Binding-site contacts:
Ligand atom O3P contacts residue ASN285 of chain 1.A at 3.8 Å.
Ligand atom P2' contacts residue THR280 of chain 1.A at 3.6 Å.
Ligand atom C8 contacts residue GLY279 of chain 1.A at 3.1 Å.
Ligand atom O1A contacts residue PRO278 of chain 1.A at 3.3 Å.
Ligand atom O1P contacts residue THR280 of chain 1.A at 2.5 Å (h-bond).
Ligand atom O2A contacts residue ILE207 of chain 1.A at 3.2 Å (h-bond).
Ligand atom C2 contacts residue LEU211 of chain 1.A at 3.8 Å (hydrophobic).
Ligand atom C2 contacts residue ASN285 of chain 1.A at 3.7 Å.
Ligand atom O1B contacts residue SER205 of chain 1.A at 3.4 Å (h-bond).
Ligand atom N7 contacts residue ASN289 of chain 1.A at 3.1 Å (h-bond).
Ligand atom O2A contacts residue SER205 of chain 1.A at 3.1 Å.
Ligand atom C8 contacts residue ILE207 of chain 1.A at 3.6 Å (hydrophobic).
Ligand atom N7 contacts residue ASN285 of chain 1.A at 3.7 Å.
Ligand atom O1A contacts residue GLY279 of chain 1.A at 2.8 Å (h-bond).
Ligand atom C4 contacts residue ASN285 of chain 1.A at 3.6 Å.
Ligand atom O2P contacts residue THR281 of chain 1.A at 2.8 Å (h-bond).
Ligand atom C6 contacts residue ASN285 of chain 1.A at 3.4 Å.
Ligand atom C4 contacts residue LEU211 of chain 1.A at 3.5 Å (hydrophobic).
Ligand atom O5' contacts residue ILE207 of chain 1.A at 3.8 Å.
Ligand atom C5' contacts residue GLY279 of chain 1.A at 3.4 Å.
Ligand atom N6 contacts residue VAL260 of chain 1.A at 3.8 Å.
Ligand atom N3 contacts residue ASN285 of chain 1.A at 3.7 Å.
Ligand atom O2P contacts residue THR280 of chain 1.A at 3.5 Å (h-bond).
Ligand atom N6 contacts residue ASN288 of chain 1.A at 2.9 Å (h-bond).
Ligand atom O1P contacts residue ASN285 of chain 1.A at 2.8 Å (h-bond).
Ligand atom O3B contacts residue SER205 of chain 1.A at 3.6 Å.
Ligand atom N6 contacts residue ASN285 of chain 1.A at 3.5 Å (h-bond).
Ligand atom O1B contacts residue GLY208 of chain 1.A at 3.3 Å.
Ligand atom O2A contacts residue GLY208 of chain 1.A at 3.0 Å (h-bond).
Ligand atom O4' contacts residue LEU211 of chain 1.A at 3.2 Å.
Ligand atom C1' contacts residue LEU211 of chain 1.A at 3.6 Å (hydrophobic).
Ligand atom O5' contacts residue GLY208 of chain 1.A at 3.5 Å.
Ligand atom O2A contacts residue PRO206 of chain 1.A at 3.4 Å (h-bond).
Ligand atom N3 contacts residue LEU211 of chain 1.A at 3.3 Å.
Ligand atom N7 contacts residue ILE207 of chain 1.A at 3.6 Å.
Ligand atom N1 contacts residue ASN285 of chain 1.A at 3.6 Å.
Ligand atom N9 contacts residue LEU211 of chain 1.A at 3.7 Å.
Ligand atom N6 contacts residue ASN289 of chain 1.A at 3.1 Å (h-bond).
Ligand atom O3A contacts residue SER205 of chain 1.A at 3.7 Å.
Ligand atom C5 contacts residue ASN285 of chain 1.A at 3.6 Å.

Sequence of chain 1.A:
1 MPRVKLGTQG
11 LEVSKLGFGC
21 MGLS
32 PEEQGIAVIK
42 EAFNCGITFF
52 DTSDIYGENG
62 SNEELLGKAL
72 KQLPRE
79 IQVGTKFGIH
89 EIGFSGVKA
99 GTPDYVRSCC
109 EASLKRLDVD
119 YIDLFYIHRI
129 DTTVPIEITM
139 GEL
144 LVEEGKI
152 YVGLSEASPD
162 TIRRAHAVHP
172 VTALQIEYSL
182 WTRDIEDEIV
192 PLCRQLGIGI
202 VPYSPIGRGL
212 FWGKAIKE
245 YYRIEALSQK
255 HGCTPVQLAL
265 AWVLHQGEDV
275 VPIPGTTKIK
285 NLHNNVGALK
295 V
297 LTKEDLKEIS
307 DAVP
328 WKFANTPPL

This small molecule binds to this protein.
Small molecule (SMILES): Nc1ncnc2c1ncn2[C@@H]1O[C@H](CO[P](=O)(O)OP(=O)(O)O)[C@@H](O)[C@H]1OP(=O)(O)O